A protein and the small-molecule ligand that binds it are described below.
Small molecule (SMILES): O=C1O[C@H]([C@H](O)CO)C(O)=C1O

Binding-site contacts:
Ligand atom O5 contacts residue PHE154 of chain 2.A at 4.4 Å.
Ligand atom O1 contacts residue PHE279 of chain 2.A at 3.5 Å.
Ligand atom O3 contacts residue TRP254 of chain 2.A at 4.4 Å.
Ligand atom O3 contacts residue LYS156 of chain 2.A at 2.4 Å (salt-bridge).
Ligand atom O5 contacts residue LEU177 of chain 2.A at 4.0 Å.
Ligand atom O2 contacts residue TRP254 of chain 2.A at 4.4 Å.
Ligand atom C4 contacts residue LYS156 of chain 2.A at 4.3 Å.
Ligand atom C6 contacts residue TRP254 of chain 2.A at 4.1 Å (hydrophobic).
Ligand atom C6 contacts residue PHE154 of chain 2.A at 4.3 Å (hydrophobic).
Ligand atom C2 contacts residue TRP254 of chain 2.A at 4.3 Å (hydrophobic).
Ligand atom C6 contacts residue TYR180 of chain 2.A at 4.1 Å (hydrophobic).
Ligand atom O3 contacts residue LEU158 of chain 2.A at 4.3 Å.
Ligand atom C1 contacts residue PHE279 of chain 2.A at 3.9 Å (hydrophobic).
Ligand atom C1 contacts residue LYS156 of chain 2.A at 4.2 Å.
Ligand atom C2 contacts residue LYS156 of chain 2.A at 2.9 Å.
Ligand atom O4 contacts residue PHE279 of chain 2.A at 3.6 Å.
Ligand atom C3 contacts residue TRP254 of chain 2.A at 4.0 Å (hydrophobic).
Ligand atom C3 contacts residue LYS156 of chain 2.A at 2.9 Å.
Ligand atom C1 contacts residue ASP280 of chain 2.A at 3.5 Å.
Ligand atom O6 contacts residue TYR180 of chain 2.A at 3.5 Å (h-bond).
Ligand atom O1 contacts residue ASN278 of chain 2.A at 3.9 Å.
Ligand atom O4 contacts residue TRP254 of chain 2.A at 4.2 Å.
Ligand atom O5 contacts residue LEU158 of chain 2.A at 4.2 Å.
Ligand atom C2 contacts residue ASP280 of chain 2.A at 4.1 Å.
Ligand atom O4 contacts residue ASP280 of chain 2.A at 3.7 Å.
Ligand atom O1 contacts residue ASP280 of chain 2.A at 3.3 Å (salt-bridge).
Ligand atom C5 contacts residue TRP254 of chain 2.A at 4.5 Å (hydrophobic).
Ligand atom C4 contacts residue TRP254 of chain 2.A at 3.7 Å (hydrophobic).
Ligand atom O2 contacts residue ASP280 of chain 2.A at 3.5 Å.
Ligand atom O2 contacts residue LYS156 of chain 2.A at 2.6 Å (salt-bridge).

Sequence of chain 2.A:
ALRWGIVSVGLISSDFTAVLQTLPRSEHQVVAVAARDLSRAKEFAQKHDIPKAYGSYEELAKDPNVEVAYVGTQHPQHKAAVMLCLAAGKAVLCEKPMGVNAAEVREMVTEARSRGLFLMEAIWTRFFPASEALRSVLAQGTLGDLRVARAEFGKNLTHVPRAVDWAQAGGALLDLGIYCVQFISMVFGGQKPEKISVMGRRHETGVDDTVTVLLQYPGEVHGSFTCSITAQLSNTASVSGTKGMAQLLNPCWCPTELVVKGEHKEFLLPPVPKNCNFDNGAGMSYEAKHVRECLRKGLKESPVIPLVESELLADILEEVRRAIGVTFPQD